Binding-site contacts:
Ligand atom C6 contacts residue ASN290 of chain 2.A at 3.8 Å.
Ligand atom C7 contacts residue ASN277 of chain 2.A at 3.2 Å.
Ligand atom C1 contacts residue ASN277 of chain 2.A at 1.4 Å.
Ligand atom O7 contacts residue ASN277 of chain 2.A at 3.1 Å (h-bond).
Ligand atom C4 contacts residue ASN277 of chain 2.A at 4.3 Å.
Ligand atom C3 contacts residue ASN277 of chain 2.A at 3.9 Å.
Ligand atom C8 contacts residue VAL289 of chain 2.A at 4.1 Å (hydrophobic).
Ligand atom C8 contacts residue ASN277 of chain 2.A at 4.4 Å.
Ligand atom O5 contacts residue ASN277 of chain 2.A at 2.4 Å (h-bond).
Ligand atom C1 contacts residue ASN290 of chain 2.A at 4.2 Å.
Ligand atom C8 contacts residue SER37 of chain 2.A at 3.5 Å.
Ligand atom C7 contacts residue VAL289 of chain 2.A at 4.4 Å (hydrophobic).
Ligand atom C2 contacts residue ASN277 of chain 2.A at 2.5 Å.
Ligand atom O5 contacts residue ASN290 of chain 2.A at 3.9 Å.
Ligand atom C2 contacts residue VAL289 of chain 2.A at 4.1 Å (hydrophobic).
Ligand atom N2 contacts residue ASN277 of chain 2.A at 3.0 Å (h-bond).
Ligand atom C8 contacts residue GLU69 of chain 2.B at 4.2 Å.
Ligand atom C5 contacts residue VAL289 of chain 2.A at 4.4 Å (hydrophobic).
Ligand atom C3 contacts residue VAL289 of chain 2.A at 4.2 Å (hydrophobic).
Ligand atom N2 contacts residue VAL289 of chain 2.A at 3.7 Å.
Ligand atom C5 contacts residue ASN277 of chain 2.A at 3.6 Å.
Ligand atom C6 contacts residue GLU69 of chain 2.B at 4.0 Å.
Ligand atom C5 contacts residue ASN290 of chain 2.A at 3.8 Å.
Ligand atom C1 contacts residue VAL289 of chain 2.A at 3.8 Å (hydrophobic).

Sequence of chain 2.A:
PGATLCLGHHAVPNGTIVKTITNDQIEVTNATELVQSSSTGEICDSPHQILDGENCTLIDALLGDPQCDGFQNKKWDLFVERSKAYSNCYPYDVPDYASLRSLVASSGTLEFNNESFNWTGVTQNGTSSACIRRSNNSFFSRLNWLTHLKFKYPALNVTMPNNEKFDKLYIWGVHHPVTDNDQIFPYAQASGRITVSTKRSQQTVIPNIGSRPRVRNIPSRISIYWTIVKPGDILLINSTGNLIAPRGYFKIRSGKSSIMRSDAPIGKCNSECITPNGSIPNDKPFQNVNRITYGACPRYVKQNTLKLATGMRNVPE

The protein below binds the small molecule below.
Small molecule (SMILES): CC(=O)N[C@H]1[C@H](O[C@H]2[C@H](O)[C@@H](NC(C)=O)CO[C@@H]2CO)O[C@H](CO)[C@@H](O)[C@@H]1O

Sequence of chain 2.B:
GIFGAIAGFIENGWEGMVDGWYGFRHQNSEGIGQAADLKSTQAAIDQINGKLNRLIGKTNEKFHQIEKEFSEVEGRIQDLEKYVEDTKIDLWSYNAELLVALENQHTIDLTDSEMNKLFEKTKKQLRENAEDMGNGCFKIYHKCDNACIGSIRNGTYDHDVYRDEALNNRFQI